Sequence of chain 1.C:
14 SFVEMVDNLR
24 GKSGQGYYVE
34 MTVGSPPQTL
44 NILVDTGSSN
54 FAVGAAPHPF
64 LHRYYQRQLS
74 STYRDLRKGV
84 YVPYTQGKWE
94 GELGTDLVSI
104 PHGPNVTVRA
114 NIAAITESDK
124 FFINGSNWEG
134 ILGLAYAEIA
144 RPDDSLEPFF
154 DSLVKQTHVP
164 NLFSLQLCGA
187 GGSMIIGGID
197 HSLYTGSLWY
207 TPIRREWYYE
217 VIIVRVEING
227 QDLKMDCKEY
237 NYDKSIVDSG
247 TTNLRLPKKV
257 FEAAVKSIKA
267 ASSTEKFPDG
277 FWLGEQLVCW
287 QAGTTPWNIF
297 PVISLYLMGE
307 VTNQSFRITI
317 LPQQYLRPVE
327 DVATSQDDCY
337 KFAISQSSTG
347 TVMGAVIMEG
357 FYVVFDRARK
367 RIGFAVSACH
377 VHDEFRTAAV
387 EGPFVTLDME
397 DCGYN

The small molecule below binds the protein below.
Small molecule (SMILES): CCCN1C(=O)OC[C@@H]1Cc1cc(C[C@@H]2CS(=O)(=O)C[C@H](NCc3cccc(C(C)C)c3)[C@H]2O)ccc1O

Binding-site contacts:
Ligand atom C22 contacts residue PHE124 of chain 1.C at 3.5 Å (hydrophobic).
Ligand atom O78 contacts residue GLN89 of chain 1.C at 3.3 Å (h-bond).
Ligand atom O50 contacts residue GLY50 of chain 1.C at 3.6 Å (h-bond).
Ligand atom C43 contacts residue SER26 of chain 1.C at 3.1 Å.
Ligand atom C58 contacts residue TYR214 of chain 1.C at 3.5 Å (hydrophobic).
Ligand atom O39 contacts residue GLY246 of chain 1.C at 3.5 Å (h-bond).
Ligand atom C63 contacts residue THR88 of chain 1.C at 3.5 Å.
Ligand atom C54 contacts residue GLY50 of chain 1.C at 3.4 Å.
Ligand atom O35 contacts residue GLN89 of chain 1.C at 3.3 Å (h-bond).
Ligand atom O78 contacts residue TYR87 of chain 1.C at 3.4 Å.
Ligand atom C2 contacts residue ASP244 of chain 1.C at 3.4 Å.
Ligand atom O50 contacts residue ASP48 of chain 1.C at 2.6 Å (salt-bridge).
Ligand atom C46 contacts residue GLY29 of chain 1.C at 3.6 Å.
Ligand atom C2 contacts residue THR247 of chain 1.C at 3.1 Å.
Ligand atom C65 contacts residue THR88 of chain 1.C at 3.1 Å.
Ligand atom C11 contacts residue GLY246 of chain 1.C at 3.2 Å.
Ligand atom O78 contacts residue THR88 of chain 1.C at 2.9 Å (h-bond).
Ligand atom O26 contacts residue ILE126 of chain 1.C at 3.3 Å.
Ligand atom N52 contacts residue ASP244 of chain 1.C at 2.8 Å (salt-bridge).
Ligand atom N33 contacts residue GLY246 of chain 1.C at 3.6 Å.
Ligand atom C40 contacts residue GLY246 of chain 1.C at 3.0 Å.
Ligand atom C46 contacts residue SER26 of chain 1.C at 3.3 Å.
Ligand atom C43 contacts residue GLY29 of chain 1.C at 3.5 Å.
Ligand atom C18 contacts residue GLY246 of chain 1.C at 3.6 Å.
Ligand atom N52 contacts residue GLY50 of chain 1.C at 3.1 Å (h-bond).
Ligand atom C22 contacts residue GLN89 of chain 1.C at 3.4 Å.
Ligand atom C21 contacts residue PHE124 of chain 1.C at 3.5 Å (hydrophobic).
Ligand atom C43 contacts residue THR248 of chain 1.C at 3.2 Å.
Ligand atom C54 contacts residue ASP244 of chain 1.C at 3.5 Å.
Ligand atom O26 contacts residue PHE124 of chain 1.C at 2.5 Å (h-bond).
Ligand atom C58 contacts residue GLY50 of chain 1.C at 3.2 Å.
Ligand atom C69 contacts residue TYR87 of chain 1.C at 3.6 Å (hydrophobic).
Ligand atom C21 contacts residue GLN89 of chain 1.C at 3.6 Å.
Ligand atom O39 contacts residue THR248 of chain 1.C at 3.4 Å (h-bond).
Ligand atom C18 contacts residue LEU46 of chain 1.C at 3.5 Å (hydrophobic).
Ligand atom O50 contacts residue TYR87 of chain 1.C at 3.4 Å.
Ligand atom C61 contacts residue PRO86 of chain 1.C at 3.4 Å (hydrophobic).
Ligand atom C36 contacts residue ILE126 of chain 1.C at 3.5 Å (hydrophobic).
Ligand atom C5 contacts residue ASP244 of chain 1.C at 3.5 Å.
Ligand atom O26 contacts residue TRP131 of chain 1.C at 3.6 Å.